Binding-site contacts:
Ligand atom C2 contacts residue ASN335 of chain 1.A at 4.1 Å.
Ligand atom C5 contacts residue ASN346 of chain 1.A at 3.3 Å.
Ligand atom C8 contacts residue GLN328 of chain 1.A at 3.6 Å.
Ligand atom N2 contacts residue ASN346 of chain 1.A at 3.5 Å (h-bond).
Ligand atom C4 contacts residue GLN328 of chain 1.A at 4.1 Å.
Ligand atom C6 contacts residue ASN346 of chain 1.A at 4.3 Å.
Ligand atom O7 contacts residue LYS337 of chain 1.A at 4.4 Å.
Ligand atom O7 contacts residue ASN346 of chain 1.A at 4.4 Å.
Ligand atom C1 contacts residue GLN328 of chain 1.A at 4.2 Å.
Ligand atom C7 contacts residue GLN328 of chain 1.A at 3.3 Å.
Ligand atom C4 contacts residue ASN335 of chain 1.A at 4.0 Å.
Ligand atom C2 contacts residue ASN346 of chain 1.A at 2.9 Å.
Ligand atom O7 contacts residue GLN328 of chain 1.A at 3.3 Å (h-bond).
Ligand atom O5 contacts residue ASN346 of chain 1.A at 2.0 Å (h-bond).
Ligand atom C6 contacts residue ASN335 of chain 1.A at 3.8 Å.
Ligand atom C1 contacts residue ASN335 of chain 1.A at 3.7 Å.
Ligand atom C7 contacts residue ASN346 of chain 1.A at 4.4 Å.
Ligand atom C2 contacts residue GLN328 of chain 1.A at 3.1 Å.
Ligand atom C3 contacts residue ASN346 of chain 1.A at 4.0 Å.
Ligand atom N2 contacts residue GLN328 of chain 1.A at 3.7 Å.
Ligand atom C5 contacts residue ASN335 of chain 1.A at 3.7 Å.
Ligand atom O3 contacts residue GLN328 of chain 1.A at 3.2 Å (h-bond).
Ligand atom O6 contacts residue ASN335 of chain 1.A at 2.9 Å (h-bond).
Ligand atom C3 contacts residue GLN328 of chain 1.A at 3.6 Å.
Ligand atom C4 contacts residue ASN346 of chain 1.A at 4.1 Å.
Ligand atom C1 contacts residue ASN346 of chain 1.A at 1.5 Å.
Ligand atom O5 contacts residue ASN335 of chain 1.A at 3.0 Å (h-bond).

A protein and the small-molecule ligand that binds it are described below.
Small molecule (SMILES): CC(=O)N[C@@H]1[C@@H](O)[C@H](O)[C@@H](CO)O[C@H]1O

Sequence of chain 1.A:
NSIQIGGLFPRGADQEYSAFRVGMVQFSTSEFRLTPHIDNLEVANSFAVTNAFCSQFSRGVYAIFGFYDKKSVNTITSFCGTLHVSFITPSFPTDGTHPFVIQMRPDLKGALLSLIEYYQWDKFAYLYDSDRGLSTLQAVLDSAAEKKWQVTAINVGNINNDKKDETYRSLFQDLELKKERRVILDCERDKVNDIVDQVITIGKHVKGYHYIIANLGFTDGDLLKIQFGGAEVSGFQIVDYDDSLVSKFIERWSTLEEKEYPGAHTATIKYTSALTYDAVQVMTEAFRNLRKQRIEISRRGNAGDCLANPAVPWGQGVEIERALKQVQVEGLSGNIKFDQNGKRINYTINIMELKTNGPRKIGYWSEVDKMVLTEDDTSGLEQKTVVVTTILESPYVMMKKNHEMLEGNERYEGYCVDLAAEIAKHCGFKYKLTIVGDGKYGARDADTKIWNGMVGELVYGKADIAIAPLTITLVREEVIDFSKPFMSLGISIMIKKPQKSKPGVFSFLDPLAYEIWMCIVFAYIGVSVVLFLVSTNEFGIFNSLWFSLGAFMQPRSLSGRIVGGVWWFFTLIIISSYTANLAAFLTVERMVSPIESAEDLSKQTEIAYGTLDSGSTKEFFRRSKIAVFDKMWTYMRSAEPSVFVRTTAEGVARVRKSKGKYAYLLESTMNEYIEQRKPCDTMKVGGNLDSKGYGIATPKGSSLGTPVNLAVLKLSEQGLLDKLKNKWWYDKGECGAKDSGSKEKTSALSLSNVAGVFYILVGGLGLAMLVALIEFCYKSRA